This small molecule binds to this protein.
Small molecule (SMILES): CC(=O)N[C@@H]1[C@@H](O)[C@H](O)[C@@H](CO)O[C@H]1O

Binding-site contacts:
Ligand atom O7 contacts residue GLY479 of chain 2.A at 3.8 Å.
Ligand atom C7 contacts residue ASN483 of chain 2.A at 3.7 Å.
Ligand atom C4 contacts residue ALA476 of chain 2.A at 4.0 Å (hydrophobic).
Ligand atom C5 contacts residue ASN483 of chain 2.A at 3.7 Å.
Ligand atom C4 contacts residue GLY479 of chain 2.A at 3.8 Å.
Ligand atom C5 contacts residue SER480 of chain 2.A at 4.3 Å.
Ligand atom C3 contacts residue ASN483 of chain 2.A at 3.9 Å.
Ligand atom O6 contacts residue THR485 of chain 2.A at 2.6 Å (h-bond).
Ligand atom C2 contacts residue GLY479 of chain 2.A at 3.8 Å.
Ligand atom O5 contacts residue SER480 of chain 2.A at 4.1 Å.
Ligand atom O3 contacts residue GLY479 of chain 2.A at 4.0 Å.
Ligand atom C6 contacts residue SER480 of chain 2.A at 3.8 Å.
Ligand atom O7 contacts residue ASN483 of chain 2.A at 3.7 Å.
Ligand atom O4 contacts residue SER480 of chain 2.A at 4.1 Å.
Ligand atom C5 contacts residue THR485 of chain 2.A at 3.7 Å.
Ligand atom N2 contacts residue ASN483 of chain 2.A at 3.0 Å (h-bond).
Ligand atom O5 contacts residue ASN483 of chain 2.A at 2.5 Å (h-bond).
Ligand atom C2 contacts residue ASN483 of chain 2.A at 2.6 Å.
Ligand atom C1 contacts residue GLY479 of chain 2.A at 4.3 Å.
Ligand atom C4 contacts residue ASN483 of chain 2.A at 4.3 Å.
Ligand atom O5 contacts residue GLY479 of chain 2.A at 4.2 Å.
Ligand atom C1 contacts residue ASN483 of chain 2.A at 1.5 Å.
Ligand atom O4 contacts residue GLY479 of chain 2.A at 4.4 Å.
Ligand atom C3 contacts residue GLY479 of chain 2.A at 4.3 Å.
Ligand atom O4 contacts residue ALA476 of chain 2.A at 3.3 Å (h-bond).
Ligand atom O5 contacts residue THR485 of chain 2.A at 3.2 Å (h-bond).
Ligand atom C4 contacts residue SER480 of chain 2.A at 3.7 Å.
Ligand atom C1 contacts residue THR485 of chain 2.A at 4.5 Å.
Ligand atom O6 contacts residue SER480 of chain 2.A at 4.4 Å.
Ligand atom C6 contacts residue THR485 of chain 2.A at 3.1 Å.

Sequence of chain 2.A:
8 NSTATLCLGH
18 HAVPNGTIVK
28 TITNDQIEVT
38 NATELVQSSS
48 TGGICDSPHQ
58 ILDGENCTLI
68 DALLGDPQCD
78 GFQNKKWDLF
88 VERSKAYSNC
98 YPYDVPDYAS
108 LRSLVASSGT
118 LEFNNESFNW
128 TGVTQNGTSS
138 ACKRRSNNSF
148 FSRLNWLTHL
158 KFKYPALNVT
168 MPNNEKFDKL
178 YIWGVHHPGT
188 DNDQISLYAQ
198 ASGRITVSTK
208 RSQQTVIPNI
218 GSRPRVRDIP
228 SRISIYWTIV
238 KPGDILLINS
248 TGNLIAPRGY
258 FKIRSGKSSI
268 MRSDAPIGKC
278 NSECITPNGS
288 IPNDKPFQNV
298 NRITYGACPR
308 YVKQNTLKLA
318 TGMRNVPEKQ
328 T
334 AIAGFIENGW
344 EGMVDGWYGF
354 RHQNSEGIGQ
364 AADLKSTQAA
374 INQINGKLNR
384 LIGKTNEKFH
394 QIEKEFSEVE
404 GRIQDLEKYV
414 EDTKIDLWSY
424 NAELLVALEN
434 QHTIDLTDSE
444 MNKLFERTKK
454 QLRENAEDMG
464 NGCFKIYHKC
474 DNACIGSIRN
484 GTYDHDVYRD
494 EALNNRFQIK